Binding-site contacts:
Ligand atom CB2 contacts residue GLY27 of chain 1.A at 3.4 Å.
Ligand atom O1 contacts residue GLY49 of chain 1.A at 3.3 Å.
Ligand atom N1 contacts residue GLY48 of chain 1.A at 2.9 Å (h-bond).
Ligand atom O3 contacts residue GLY27 of chain 1.B at 3.5 Å (h-bond).
Ligand atom OE2 contacts residue ILE47 of chain 1.B at 3.5 Å.
Ligand atom OE1 contacts residue ASN30 of chain 1.B at 2.7 Å (h-bond).
Ligand atom CB2 contacts residue ASP25 of chain 1.B at 3.2 Å.
Ligand atom CG1 contacts residue ILE84 of chain 1.A at 3.4 Å (hydrophobic).
Ligand atom OE2 contacts residue ASN30 of chain 1.B at 2.7 Å (h-bond).
Ligand atom O3 contacts residue ALA28 of chain 1.B at 3.6 Å.
Ligand atom N7 contacts residue ILE47 of chain 1.B at 3.6 Å.
Ligand atom O4 contacts residue GLY48 of chain 1.B at 2.7 Å (h-bond).
Ligand atom N4 contacts residue GLY27 of chain 1.B at 3.1 Å (h-bond).
Ligand atom N5 contacts residue GLY48 of chain 1.B at 3.0 Å (h-bond).
Ligand atom CG6 contacts residue ASN30 of chain 1.B at 3.1 Å.
Ligand atom CA4 contacts residue GLY48 of chain 1.B at 3.4 Å.
Ligand atom N3 contacts residue ASP25 of chain 1.A at 3.5 Å (salt-bridge).
Ligand atom CD1 contacts residue LEU23 of chain 1.B at 3.5 Å (hydrophobic).
Ligand atom CD11 contacts residue GLY27 of chain 1.B at 3.4 Å.
Ligand atom CB5 contacts residue ASP29 of chain 1.B at 3.4 Å.
Ligand atom N6 contacts residue ASN30 of chain 1.B at 3.4 Å (h-bond).
Ligand atom CE contacts residue GLN58 of chain 1.B at 3.5 Å.
Ligand atom CB5 contacts residue ARG8 of chain 1.A at 3.4 Å.
Ligand atom N contacts residue ASN30 of chain 1.A at 3.1 Å (h-bond).
Ligand atom CA contacts residue GLY48 of chain 1.A at 3.5 Å.
Ligand atom O2 contacts residue GLY49 of chain 1.B at 3.2 Å.
Ligand atom N2 contacts residue GLY27 of chain 1.A at 3.2 Å (h-bond).
Ligand atom CA3 contacts residue GLY27 of chain 1.B at 3.4 Å.
Ligand atom CD3 contacts residue ASN30 of chain 1.B at 3.4 Å.
Ligand atom OE1 contacts residue ASP29 of chain 1.B at 3.0 Å (salt-bridge).
Ligand atom N7 contacts residue MET46 of chain 1.B at 2.8 Å (h-bond).
Ligand atom CA contacts residue ASP29 of chain 1.A at 3.5 Å.
Ligand atom CB contacts residue ASP29 of chain 1.A at 3.1 Å.
Ligand atom O contacts residue ALA28 of chain 1.A at 3.4 Å.
Ligand atom C2 contacts residue ASP25 of chain 1.B at 3.4 Å.
Ligand atom N contacts residue ASP29 of chain 1.A at 3.1 Å (salt-bridge).
Ligand atom O1 contacts residue GLY48 of chain 1.A at 3.5 Å (h-bond).
Ligand atom O3 contacts residue ASP29 of chain 1.B at 3.0 Å (salt-bridge).
Ligand atom O4 contacts residue ILE47 of chain 1.B at 3.5 Å.
Ligand atom O contacts residue ASP29 of chain 1.A at 2.8 Å (salt-bridge).

A protein and the small-molecule ligand that binds it are described below.
Small molecule (SMILES): CCCC[C@H](NC(=O)[C@H](C)NC(=O)[C@H](CCC(=O)O)NC(=O)[C@H](Cc1ccccc1)NC[C@H](CC(C)C)NC(=O)[C@@H](NC(=O)[C@@H](N)CCCNC(N)=[NH2+])C(C)C)C(N)=O

Sequence of chain 1.B:
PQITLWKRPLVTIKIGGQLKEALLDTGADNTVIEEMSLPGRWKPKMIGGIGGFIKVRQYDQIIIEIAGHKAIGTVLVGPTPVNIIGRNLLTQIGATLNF

Sequence of chain 1.A:
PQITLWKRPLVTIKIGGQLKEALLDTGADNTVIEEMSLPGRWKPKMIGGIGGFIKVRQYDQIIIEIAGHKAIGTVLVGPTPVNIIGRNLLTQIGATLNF